Sequence of chain 1.B:
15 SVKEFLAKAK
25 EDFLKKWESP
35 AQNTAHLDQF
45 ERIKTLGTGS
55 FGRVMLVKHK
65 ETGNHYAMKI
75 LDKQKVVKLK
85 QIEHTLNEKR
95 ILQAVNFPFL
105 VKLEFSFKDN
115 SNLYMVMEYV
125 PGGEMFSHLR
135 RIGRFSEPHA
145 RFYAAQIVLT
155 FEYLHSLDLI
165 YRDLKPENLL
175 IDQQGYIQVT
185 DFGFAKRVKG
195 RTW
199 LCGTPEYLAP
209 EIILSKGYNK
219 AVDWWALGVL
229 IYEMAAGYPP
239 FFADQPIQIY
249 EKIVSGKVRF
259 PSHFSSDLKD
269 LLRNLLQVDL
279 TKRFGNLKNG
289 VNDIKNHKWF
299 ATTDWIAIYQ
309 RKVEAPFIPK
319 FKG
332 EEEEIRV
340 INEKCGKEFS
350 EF

Binding-site contacts:
Ligand atom C contacts residue PHE19 of chain 1.B at 4.4 Å (hydrophobic).
Ligand atom C9 contacts residue ILE304 of chain 1.B at 4.0 Å (hydrophobic).
Ligand atom C1 contacts residue GLN308 of chain 1.B at 4.3 Å.
Ligand atom C8 contacts residue PHE19 of chain 1.B at 3.5 Å (hydrophobic).
Ligand atom C7 contacts residue PHE19 of chain 1.B at 3.5 Å (hydrophobic).
Ligand atom C8 contacts residue TYR307 of chain 1.B at 3.9 Å (hydrophobic).
Ligand atom C6 contacts residue VAL16 of chain 1.B at 4.3 Å (hydrophobic).
Ligand atom N3 contacts residue GLU156 of chain 1.B at 4.0 Å.
Ligand atom N4 contacts residue TRP303 of chain 1.B at 4.4 Å.
Ligand atom C5 contacts residue TYR307 of chain 1.B at 4.2 Å (hydrophobic).
Ligand atom N4 contacts residue VAL16 of chain 1.B at 4.1 Å.
Ligand atom N3 contacts residue TYR307 of chain 1.B at 4.4 Å.
Ligand atom C3 contacts residue TYR307 of chain 1.B at 3.6 Å (hydrophobic).
Ligand atom C8 contacts residue PHE101 of chain 1.B at 4.2 Å (hydrophobic).
Ligand atom C1 contacts residue ILE304 of chain 1.B at 3.9 Å (hydrophobic).
Ligand atom C2 contacts residue PHE19 of chain 1.B at 3.7 Å (hydrophobic).
Ligand atom N2 contacts residue VAL16 of chain 1.B at 4.2 Å.
Ligand atom N2 contacts residue ILE304 of chain 1.B at 3.5 Å.
Ligand atom C contacts residue SER15 of chain 1.B at 4.2 Å.
Ligand atom C1 contacts residue TYR307 of chain 1.B at 3.8 Å (hydrophobic).
Ligand atom N4 contacts residue LYS293 of chain 1.B at 4.0 Å.
Ligand atom C9 contacts residue VAL16 of chain 1.B at 4.0 Å (hydrophobic).
Ligand atom N3 contacts residue LEU153 of chain 1.B at 3.5 Å.
Ligand atom C9 contacts residue TRP303 of chain 1.B at 4.1 Å (hydrophobic).
Ligand atom C6 contacts residue LEU153 of chain 1.B at 3.7 Å (hydrophobic).
Ligand atom C7 contacts residue TYR307 of chain 1.B at 3.7 Å (hydrophobic).
Ligand atom N4 contacts residue LEU153 of chain 1.B at 3.5 Å.
Ligand atom C3 contacts residue GLN308 of chain 1.B at 4.1 Å.

This protein binds this small molecule.
Small molecule (SMILES): c1nc(N2CCNCC2)c2cc[nH]c2n1